Sequence of chain 1.A:
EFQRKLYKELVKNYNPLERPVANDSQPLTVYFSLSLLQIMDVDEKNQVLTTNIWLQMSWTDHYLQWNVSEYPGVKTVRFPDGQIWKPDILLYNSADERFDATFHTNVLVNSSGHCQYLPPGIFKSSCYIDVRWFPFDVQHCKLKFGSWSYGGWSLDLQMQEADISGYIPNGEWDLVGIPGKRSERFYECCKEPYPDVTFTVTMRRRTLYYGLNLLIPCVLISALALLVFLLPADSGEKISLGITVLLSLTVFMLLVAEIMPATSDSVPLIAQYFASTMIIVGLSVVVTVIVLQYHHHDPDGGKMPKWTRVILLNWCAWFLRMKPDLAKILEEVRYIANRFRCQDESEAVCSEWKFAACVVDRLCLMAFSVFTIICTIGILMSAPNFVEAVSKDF

A protein and the small-molecule ligand that binds it are described below.
Small molecule (SMILES): CC(=O)N[C@H]1[C@H](O[C@H]2[C@H](O)[C@@H](NC(C)=O)CO[C@@H]2CO)O[C@H](CO)[C@@H](O)[C@@H]1O

Binding-site contacts:
Ligand atom C5 contacts residue GLN26 of chain 1.A at 3.5 Å.
Ligand atom O5 contacts residue GLN26 of chain 1.A at 2.6 Å (h-bond).
Ligand atom O6 contacts residue GLN26 of chain 1.A at 2.8 Å (h-bond).
Ligand atom C1 contacts residue GLN26 of chain 1.A at 3.8 Å.
Ligand atom C1 contacts residue SER25 of chain 1.A at 4.3 Å.
Ligand atom C8 contacts residue ASN23 of chain 1.A at 3.4 Å.
Ligand atom C5 contacts residue ASN23 of chain 1.A at 3.6 Å.
Ligand atom O5 contacts residue ASN23 of chain 1.A at 2.4 Å (h-bond).
Ligand atom C3 contacts residue ASN23 of chain 1.A at 3.8 Å.
Ligand atom C2 contacts residue ASN23 of chain 1.A at 2.4 Å.
Ligand atom C5 contacts residue SER25 of chain 1.A at 4.0 Å.
Ligand atom O5 contacts residue SER25 of chain 1.A at 3.8 Å.
Ligand atom O7 contacts residue ASN23 of chain 1.A at 4.3 Å.
Ligand atom C1 contacts residue ASN23 of chain 1.A at 1.4 Å.
Ligand atom C6 contacts residue GLN26 of chain 1.A at 3.1 Å.
Ligand atom N2 contacts residue ASN23 of chain 1.A at 2.9 Å (h-bond).
Ligand atom C7 contacts residue ASN23 of chain 1.A at 3.5 Å.
Ligand atom C4 contacts residue ASN23 of chain 1.A at 4.2 Å.
Ligand atom C6 contacts residue SER25 of chain 1.A at 4.0 Å.
Ligand atom C4 contacts residue GLN26 of chain 1.A at 4.4 Å.